Binding-site contacts:
Ligand atom C1 contacts residue GLN74 of chain 1.A at 4.5 Å.
Ligand atom C9 contacts residue HIS105 of chain 1.A at 4.3 Å.
Ligand atom S2 contacts residue GLN74 of chain 1.A at 3.5 Å (h-bond).
Ligand atom C9 contacts residue TYR76 of chain 1.A at 3.4 Å (hydrophobic).
Ligand atom O1 contacts residue RU1 of chain 1.C at 1.9 Å.
Ligand atom S2 contacts residue VAL124 of chain 1.A at 4.3 Å.
Ligand atom S2 contacts residue HIS105 of chain 1.A at 4.5 Å.
Ligand atom C10 contacts residue VAL124 of chain 1.A at 3.9 Å (hydrophobic).
Ligand atom C2 contacts residue HIS105 of chain 1.A at 3.8 Å.
Ligand atom O1 contacts residue TYR76 of chain 1.A at 4.2 Å.
Ligand atom C5 contacts residue LYS61 of chain 1.A at 4.4 Å.
Ligand atom O8 contacts residue TYR76 of chain 1.A at 4.2 Å.
Ligand atom O1 contacts residue HIS105 of chain 1.A at 2.8 Å (h-bond).
Ligand atom C6 contacts residue TYR76 of chain 1.A at 4.1 Å (hydrophobic).
Ligand atom C1 contacts residue HIS105 of chain 1.A at 3.7 Å.
Ligand atom C1 contacts residue RU1 of chain 1.C at 3.2 Å.
Ligand atom S1 contacts residue RU1 of chain 1.C at 2.3 Å.
Ligand atom C4 contacts residue TYR76 of chain 1.A at 4.1 Å (hydrophobic).
Ligand atom C2 contacts residue RU1 of chain 1.C at 3.4 Å.
Ligand atom S1 contacts residue HIS105 of chain 1.A at 3.2 Å (h-bond).
Ligand atom C3 contacts residue HIS105 of chain 1.A at 3.5 Å.
Ligand atom C6 contacts residue LYS61 of chain 1.A at 4.4 Å.
Ligand atom C3 contacts residue RU1 of chain 1.C at 2.9 Å.
Ligand atom C8 contacts residue TYR76 of chain 1.A at 3.9 Å (hydrophobic).
Ligand atom C2 contacts residue GLN74 of chain 1.A at 4.2 Å.
Ligand atom C4 contacts residue HIS105 of chain 1.A at 4.1 Å.
Ligand atom C4 contacts residue RU1 of chain 1.C at 4.2 Å.
Ligand atom C7 contacts residue TYR76 of chain 1.A at 3.7 Å (hydrophobic).

Sequence of chain 1.A:
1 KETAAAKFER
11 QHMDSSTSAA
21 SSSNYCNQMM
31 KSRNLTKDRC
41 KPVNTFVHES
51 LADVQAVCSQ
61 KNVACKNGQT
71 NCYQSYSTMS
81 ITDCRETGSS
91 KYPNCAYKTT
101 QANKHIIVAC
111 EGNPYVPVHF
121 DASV

A protein and the small-molecule ligand that binds it are described below.
Small molecule (SMILES): CSC(=S)/C=C(\O)c1cccc(O)c1